Sequence of chain 1.A:
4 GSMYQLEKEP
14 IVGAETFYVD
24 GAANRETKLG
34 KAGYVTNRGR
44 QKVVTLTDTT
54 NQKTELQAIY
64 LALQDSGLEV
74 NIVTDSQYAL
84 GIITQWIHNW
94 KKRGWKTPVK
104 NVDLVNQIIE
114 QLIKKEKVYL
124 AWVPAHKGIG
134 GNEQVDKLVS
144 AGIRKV

This small molecule binds to this protein.
Small molecule (SMILES): O=C(Oc1ccc(CO)cc1)c1ccc([N+](=O)[O-])s1

Binding-site contacts:
Ligand atom OAJ contacts residue VAL142 of chain 1.A at 3.5 Å.
Ligand atom CAB contacts residue ASP78 of chain 1.A at 3.5 Å.
Ligand atom CAI contacts residue ASP139 of chain 1.A at 2.7 Å.
Ligand atom CAR contacts residue ARG147 of chain 1.A at 3.4 Å.
Ligand atom OAJ contacts residue MN1 of chain 1.C at 2.7 Å.
Ligand atom NAF contacts residue ASP78 of chain 1.A at 3.4 Å (salt-bridge).
Ligand atom OAK contacts residue ASP139 of chain 1.A at 2.9 Å (salt-bridge).
Ligand atom SAA contacts residue ASP78 of chain 1.A at 3.0 Å (salt-bridge).
Ligand atom SAA contacts residue GLU58 of chain 1.A at 3.1 Å (salt-bridge).
Ligand atom CAN contacts residue ALA25 of chain 1.A at 3.4 Å (hydrophobic).
Ligand atom CAE contacts residue MN1 of chain 1.C at 2.5 Å.
Ligand atom SAA contacts residue MN1 of chain 1.B at 1.9 Å.
Ligand atom CAN contacts residue ASN54 of chain 1.A at 3.4 Å.
Ligand atom OAS contacts residue ASN54 of chain 1.A at 3.2 Å (h-bond).
Ligand atom OAJ contacts residue ASP23 of chain 1.A at 2.6 Å (salt-bridge).
Ligand atom CAP contacts residue ARG147 of chain 1.A at 3.1 Å.
Ligand atom CAL contacts residue SER143 of chain 1.A at 3.2 Å.
Ligand atom SAA contacts residue MN1 of chain 1.C at 2.3 Å.
Ligand atom CAQ contacts residue SER143 of chain 1.A at 3.1 Å.
Ligand atom OAS contacts residue ALA26 of chain 1.A at 3.2 Å (h-bond).
Ligand atom CAM contacts residue ALA25 of chain 1.A at 3.3 Å (hydrophobic).
Ligand atom OAH contacts residue MN1 of chain 1.B at 3.1 Å.
Ligand atom OAJ contacts residue ASP139 of chain 1.A at 2.8 Å (salt-bridge).
Ligand atom OAJ contacts residue GLY24 of chain 1.A at 3.6 Å (h-bond).
Ligand atom OAH contacts residue GLU58 of chain 1.A at 3.1 Å (salt-bridge).
Ligand atom NAF contacts residue MN1 of chain 1.B at 3.5 Å.
Ligand atom OAH contacts residue ASP78 of chain 1.A at 2.7 Å (salt-bridge).
Ligand atom CAB contacts residue MN1 of chain 1.B at 3.0 Å.
Ligand atom CAO contacts residue ARG147 of chain 1.A at 3.6 Å.
Ligand atom CAE contacts residue ASP139 of chain 1.A at 3.0 Å.
Ligand atom OAK contacts residue SER143 of chain 1.A at 3.0 Å (h-bond).
Ligand atom CAR contacts residue ALA26 of chain 1.A at 3.2 Å (hydrophobic).
Ligand atom OAS contacts residue ARG28 of chain 1.A at 3.6 Å (salt-bridge).
Ligand atom CAE contacts residue MN1 of chain 1.B at 3.5 Å.
Ligand atom CAD contacts residue ASP139 of chain 1.A at 3.7 Å.
Ligand atom CAB contacts residue MN1 of chain 1.C at 3.6 Å.
Ligand atom CAI contacts residue MN1 of chain 1.C at 2.7 Å.
Ligand atom SAA contacts residue ASP23 of chain 1.A at 3.0 Å (salt-bridge).
Ligand atom CAD contacts residue MN1 of chain 1.C at 3.4 Å.
Ligand atom CAI contacts residue ASP23 of chain 1.A at 3.5 Å.